Binding-site contacts:
Ligand atom O5 contacts residue ASN200 of chain 1.E at 4.4 Å.
Ligand atom C2 contacts residue ASN200 of chain 1.E at 4.1 Å.
Ligand atom C4 contacts residue THR192 of chain 1.E at 4.4 Å.
Ligand atom C2 contacts residue THR192 of chain 1.E at 4.0 Å.
Ligand atom C1 contacts residue ASN190 of chain 1.E at 1.4 Å.
Ligand atom O7 contacts residue ASN200 of chain 1.E at 4.2 Å.
Ligand atom C3 contacts residue ASN190 of chain 1.E at 3.9 Å.
Ligand atom C2 contacts residue ASN190 of chain 1.E at 2.6 Å.
Ligand atom C5 contacts residue THR192 of chain 1.E at 3.7 Å.
Ligand atom C7 contacts residue ASN190 of chain 1.E at 3.6 Å.
Ligand atom N2 contacts residue ASN190 of chain 1.E at 2.7 Å (h-bond).
Ligand atom C3 contacts residue THR192 of chain 1.E at 3.9 Å.
Ligand atom O5 contacts residue ASN190 of chain 1.E at 2.4 Å (h-bond).
Ligand atom C4 contacts residue ASN190 of chain 1.E at 4.3 Å.
Ligand atom O5 contacts residue THR192 of chain 1.E at 3.8 Å.
Ligand atom N2 contacts residue THR192 of chain 1.E at 4.2 Å.
Ligand atom C5 contacts residue ASN190 of chain 1.E at 3.7 Å.
Ligand atom C1 contacts residue THR192 of chain 1.E at 3.3 Å.
Ligand atom C1 contacts residue ASN200 of chain 1.E at 4.3 Å.
Ligand atom C8 contacts residue ASN190 of chain 1.E at 3.8 Å.

Sequence of chain 1.E:
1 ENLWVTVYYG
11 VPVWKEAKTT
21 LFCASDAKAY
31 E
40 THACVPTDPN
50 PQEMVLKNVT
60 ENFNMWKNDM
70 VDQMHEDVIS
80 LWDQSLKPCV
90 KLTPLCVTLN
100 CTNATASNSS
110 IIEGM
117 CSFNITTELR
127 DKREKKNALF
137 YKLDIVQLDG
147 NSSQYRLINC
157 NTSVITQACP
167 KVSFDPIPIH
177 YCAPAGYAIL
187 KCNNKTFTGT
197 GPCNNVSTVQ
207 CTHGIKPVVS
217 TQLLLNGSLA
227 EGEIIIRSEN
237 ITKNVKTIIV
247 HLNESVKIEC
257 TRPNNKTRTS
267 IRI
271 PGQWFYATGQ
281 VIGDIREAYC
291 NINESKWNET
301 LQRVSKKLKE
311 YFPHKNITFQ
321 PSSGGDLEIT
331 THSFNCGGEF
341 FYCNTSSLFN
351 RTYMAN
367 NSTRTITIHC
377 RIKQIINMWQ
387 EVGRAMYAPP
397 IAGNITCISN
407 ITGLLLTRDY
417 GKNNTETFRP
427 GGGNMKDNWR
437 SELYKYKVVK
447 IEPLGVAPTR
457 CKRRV

The small molecule below binds the protein below.
Small molecule (SMILES): CC(=O)N[C@@H]1[C@@H](O)[C@H](O)[C@@H](CO)O[C@H]1O